Binding-site contacts:
Ligand atom O7 contacts residue PHE1103 of chain 1.B at 3.3 Å.
Ligand atom C4 contacts residue ASN1098 of chain 1.B at 4.3 Å.
Ligand atom C5 contacts residue THR1100 of chain 1.B at 4.3 Å.
Ligand atom O5 contacts residue ASN1098 of chain 1.B at 2.4 Å (h-bond).
Ligand atom C1 contacts residue ASN1098 of chain 1.B at 1.4 Å.
Ligand atom C7 contacts residue ASN1098 of chain 1.B at 3.9 Å.
Ligand atom O7 contacts residue ASN1098 of chain 1.B at 4.4 Å.
Ligand atom O6 contacts residue THR1100 of chain 1.B at 4.0 Å.
Ligand atom C4 contacts residue HIS1101 of chain 1.B at 4.3 Å.
Ligand atom C7 contacts residue PHE1103 of chain 1.B at 4.3 Å (hydrophobic).
Ligand atom O5 contacts residue THR1100 of chain 1.B at 4.2 Å.
Ligand atom C3 contacts residue ASN1098 of chain 1.B at 3.8 Å.
Ligand atom N2 contacts residue ASN1098 of chain 1.B at 2.9 Å (h-bond).
Ligand atom C5 contacts residue ASN1098 of chain 1.B at 3.7 Å.
Ligand atom C7 contacts residue TYR1110 of chain 1.B at 4.5 Å (hydrophobic).
Ligand atom C6 contacts residue THR1100 of chain 1.B at 3.6 Å.
Ligand atom C8 contacts residue TYR1110 of chain 1.B at 3.6 Å (hydrophobic).
Ligand atom C2 contacts residue ASN1098 of chain 1.B at 2.5 Å.

Sequence of chain 1.B:
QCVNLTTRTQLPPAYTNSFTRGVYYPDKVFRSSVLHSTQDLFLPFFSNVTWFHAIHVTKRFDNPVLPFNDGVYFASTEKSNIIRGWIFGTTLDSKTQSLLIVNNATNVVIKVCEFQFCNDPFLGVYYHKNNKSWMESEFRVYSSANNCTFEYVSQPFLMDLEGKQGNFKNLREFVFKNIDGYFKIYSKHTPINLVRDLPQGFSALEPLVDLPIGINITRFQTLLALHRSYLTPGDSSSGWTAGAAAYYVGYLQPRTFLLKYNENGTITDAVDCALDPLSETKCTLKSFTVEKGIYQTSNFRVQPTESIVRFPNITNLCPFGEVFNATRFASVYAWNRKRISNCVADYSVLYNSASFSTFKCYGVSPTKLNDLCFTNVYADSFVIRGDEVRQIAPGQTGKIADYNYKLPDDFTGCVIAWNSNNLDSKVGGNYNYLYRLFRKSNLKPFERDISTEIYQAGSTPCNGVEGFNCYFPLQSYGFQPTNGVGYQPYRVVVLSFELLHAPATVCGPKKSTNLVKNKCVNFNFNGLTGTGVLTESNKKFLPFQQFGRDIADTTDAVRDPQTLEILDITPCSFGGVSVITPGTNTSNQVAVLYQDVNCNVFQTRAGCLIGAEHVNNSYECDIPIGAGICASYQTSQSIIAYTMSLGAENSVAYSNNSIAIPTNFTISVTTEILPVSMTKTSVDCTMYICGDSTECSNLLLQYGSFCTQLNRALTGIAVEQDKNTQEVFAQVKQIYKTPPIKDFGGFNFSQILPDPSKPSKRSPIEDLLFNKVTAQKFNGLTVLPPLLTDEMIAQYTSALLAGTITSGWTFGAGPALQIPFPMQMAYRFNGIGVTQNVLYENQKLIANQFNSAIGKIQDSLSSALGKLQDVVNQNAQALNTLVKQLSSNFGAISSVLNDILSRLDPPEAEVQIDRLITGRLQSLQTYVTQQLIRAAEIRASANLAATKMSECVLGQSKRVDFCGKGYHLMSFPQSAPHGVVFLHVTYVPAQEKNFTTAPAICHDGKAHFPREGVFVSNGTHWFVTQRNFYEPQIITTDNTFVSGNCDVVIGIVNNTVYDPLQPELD

This protein binds this small molecule.
Small molecule (SMILES): CC(=O)N[C@@H]1[C@@H](O)[C@H](O)[C@@H](CO)O[C@H]1O